Sequence of chain 1.A:
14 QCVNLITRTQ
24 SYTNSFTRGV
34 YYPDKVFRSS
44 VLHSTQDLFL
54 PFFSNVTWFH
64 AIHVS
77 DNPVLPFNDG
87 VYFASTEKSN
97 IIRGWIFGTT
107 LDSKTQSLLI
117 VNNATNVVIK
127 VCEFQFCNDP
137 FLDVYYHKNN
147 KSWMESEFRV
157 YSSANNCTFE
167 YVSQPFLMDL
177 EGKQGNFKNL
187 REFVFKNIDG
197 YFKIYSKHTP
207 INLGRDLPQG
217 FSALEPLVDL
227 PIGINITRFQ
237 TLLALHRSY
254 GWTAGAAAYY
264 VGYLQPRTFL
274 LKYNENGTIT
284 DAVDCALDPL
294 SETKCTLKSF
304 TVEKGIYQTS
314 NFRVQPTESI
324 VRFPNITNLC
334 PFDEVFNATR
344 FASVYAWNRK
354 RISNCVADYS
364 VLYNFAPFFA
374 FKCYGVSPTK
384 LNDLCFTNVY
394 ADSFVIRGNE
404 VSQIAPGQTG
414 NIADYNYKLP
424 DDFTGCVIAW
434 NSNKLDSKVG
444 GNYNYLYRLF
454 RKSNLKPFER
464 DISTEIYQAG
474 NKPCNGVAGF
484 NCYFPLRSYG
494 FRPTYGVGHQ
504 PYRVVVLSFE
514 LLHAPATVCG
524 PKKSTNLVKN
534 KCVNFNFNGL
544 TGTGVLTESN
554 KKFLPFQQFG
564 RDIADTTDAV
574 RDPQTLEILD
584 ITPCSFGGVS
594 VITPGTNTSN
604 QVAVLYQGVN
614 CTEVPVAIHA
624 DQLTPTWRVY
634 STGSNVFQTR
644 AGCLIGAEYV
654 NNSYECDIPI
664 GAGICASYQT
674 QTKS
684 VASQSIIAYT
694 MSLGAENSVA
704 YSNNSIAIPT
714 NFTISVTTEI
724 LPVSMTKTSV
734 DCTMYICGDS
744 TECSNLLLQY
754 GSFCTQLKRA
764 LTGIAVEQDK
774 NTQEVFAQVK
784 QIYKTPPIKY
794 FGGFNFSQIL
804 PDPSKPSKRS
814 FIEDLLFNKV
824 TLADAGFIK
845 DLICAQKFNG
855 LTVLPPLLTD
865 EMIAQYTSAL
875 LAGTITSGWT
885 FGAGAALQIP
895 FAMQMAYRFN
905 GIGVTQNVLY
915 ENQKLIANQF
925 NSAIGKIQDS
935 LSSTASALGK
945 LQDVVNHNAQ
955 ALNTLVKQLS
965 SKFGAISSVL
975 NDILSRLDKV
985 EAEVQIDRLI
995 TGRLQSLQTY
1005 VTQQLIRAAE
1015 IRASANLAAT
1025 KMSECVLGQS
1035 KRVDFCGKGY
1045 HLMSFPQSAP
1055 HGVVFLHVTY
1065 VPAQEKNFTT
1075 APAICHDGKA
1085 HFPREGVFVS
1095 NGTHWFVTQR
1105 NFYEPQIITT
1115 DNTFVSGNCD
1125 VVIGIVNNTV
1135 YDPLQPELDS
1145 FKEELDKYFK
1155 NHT

The small molecule below binds the protein below.
Small molecule (SMILES): CC(=O)N[C@@H]1[C@@H](O)[C@H](O)[C@@H](CO)O[C@H]1O

Binding-site contacts:
Ligand atom C3 contacts residue ASN340 of chain 1.A at 3.8 Å.
Ligand atom C4 contacts residue ASN340 of chain 1.A at 4.2 Å.
Ligand atom C1 contacts residue ASN340 of chain 1.A at 1.4 Å.
Ligand atom C5 contacts residue ASN340 of chain 1.A at 3.7 Å.
Ligand atom C7 contacts residue ASN340 of chain 1.A at 3.4 Å.
Ligand atom C8 contacts residue PHE368 of chain 1.A at 3.6 Å (hydrophobic).
Ligand atom O5 contacts residue ASN340 of chain 1.A at 2.4 Å (h-bond).
Ligand atom C8 contacts residue ASP336 of chain 1.A at 4.0 Å.
Ligand atom O7 contacts residue ASN340 of chain 1.A at 3.5 Å (h-bond).
Ligand atom C7 contacts residue ASP336 of chain 1.A at 3.8 Å.
Ligand atom C7 contacts residue PHE368 of chain 1.A at 4.3 Å (hydrophobic).
Ligand atom O7 contacts residue ASP336 of chain 1.A at 3.1 Å (salt-bridge).
Ligand atom N2 contacts residue ASN340 of chain 1.A at 2.9 Å (h-bond).
Ligand atom C2 contacts residue ASN340 of chain 1.A at 2.5 Å.